Sequence of chain 9.C:
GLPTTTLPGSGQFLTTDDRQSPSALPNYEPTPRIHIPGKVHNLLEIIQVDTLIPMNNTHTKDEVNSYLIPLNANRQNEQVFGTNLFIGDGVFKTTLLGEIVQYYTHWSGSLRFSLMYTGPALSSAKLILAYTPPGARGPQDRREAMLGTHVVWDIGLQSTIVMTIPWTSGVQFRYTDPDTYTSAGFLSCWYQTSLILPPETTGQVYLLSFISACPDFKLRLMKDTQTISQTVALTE

The small molecule below binds the protein below.
Small molecule (SMILES): OCCOCOCc1cc(CCCCCOc2c(Cl)cc(C3=NCCO3)cc2Cl)on1

Sequence of chain 10.C:
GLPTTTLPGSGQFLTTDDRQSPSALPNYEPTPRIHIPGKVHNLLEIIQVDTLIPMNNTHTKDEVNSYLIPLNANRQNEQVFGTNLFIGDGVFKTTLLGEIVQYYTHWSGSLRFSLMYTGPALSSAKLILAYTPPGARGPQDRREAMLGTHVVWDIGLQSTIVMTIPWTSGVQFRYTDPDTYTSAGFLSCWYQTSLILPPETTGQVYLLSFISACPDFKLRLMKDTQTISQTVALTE

Sequence of chain 9.A:
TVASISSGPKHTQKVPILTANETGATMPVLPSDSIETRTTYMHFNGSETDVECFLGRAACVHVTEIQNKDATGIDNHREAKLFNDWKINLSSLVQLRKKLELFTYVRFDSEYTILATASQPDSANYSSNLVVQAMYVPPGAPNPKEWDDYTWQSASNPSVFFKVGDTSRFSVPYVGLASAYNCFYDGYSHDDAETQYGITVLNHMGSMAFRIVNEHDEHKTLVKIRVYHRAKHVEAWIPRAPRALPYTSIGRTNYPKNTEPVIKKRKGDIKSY

Binding-site contacts:
Ligand atom O1B contacts residue TYR152 of chain 9.A at 3.8 Å.
Ligand atom CL1 contacts residue VAL188 of chain 9.A at 3.5 Å.
Ligand atom C4A contacts residue PRO174 of chain 9.A at 3.3 Å (hydrophobic).
Ligand atom C5A contacts residue VAL176 of chain 9.A at 3.2 Å (hydrophobic).
Ligand atom C31 contacts residue ASN219 of chain 9.A at 3.8 Å.
Ligand atom C1C contacts residue TYR128 of chain 9.A at 3.5 Å (hydrophobic).
Ligand atom C4A contacts residue SER175 of chain 9.A at 3.8 Å.
Ligand atom C3 contacts residue LEU106 of chain 9.A at 3.4 Å (hydrophobic).
Ligand atom C6B contacts residue TYR152 of chain 9.A at 3.8 Å (hydrophobic).
Ligand atom C5A contacts residue ALA150 of chain 9.A at 3.2 Å (hydrophobic).
Ligand atom C5 contacts residue LEU106 of chain 9.A at 3.5 Å (hydrophobic).
Ligand atom CL2 contacts residue MET224 of chain 9.A at 2.9 Å.
Ligand atom C5A contacts residue PHE186 of chain 9.A at 3.5 Å (hydrophobic).
Ligand atom C3B contacts residue PHE186 of chain 9.A at 3.7 Å (hydrophobic).
Ligand atom C4A contacts residue VAL176 of chain 9.A at 3.7 Å (hydrophobic).
Ligand atom CL2 contacts residue ILE104 of chain 9.A at 3.1 Å.
Ligand atom C3C contacts residue ILE104 of chain 9.A at 3.6 Å (hydrophobic).
Ligand atom C6B contacts residue VAL188 of chain 9.A at 3.8 Å (hydrophobic).
Ligand atom C1B contacts residue VAL188 of chain 9.A at 3.8 Å (hydrophobic).
Ligand atom C31 contacts residue LEU106 of chain 9.A at 3.8 Å (hydrophobic).
Ligand atom C5C contacts residue VAL188 of chain 9.A at 2.9 Å (hydrophobic).
Ligand atom C1B contacts residue TYR152 of chain 9.A at 3.8 Å (hydrophobic).
Ligand atom N2 contacts residue MET221 of chain 9.A at 3.5 Å (h-bond).
Ligand atom CL1 contacts residue LEU25 of chain 9.C at 3.5 Å.
Ligand atom O1D contacts residue SER107 of chain 9.A at 3.2 Å.
Ligand atom C4B contacts residue PHE186 of chain 9.A at 3.4 Å (hydrophobic).
Ligand atom C2A contacts residue PHE186 of chain 9.A at 3.3 Å (hydrophobic).
Ligand atom O1A contacts residue ALA150 of chain 9.A at 3.8 Å.
Ligand atom O1A contacts residue PHE186 of chain 9.A at 2.9 Å.
Ligand atom C4C contacts residue TYR128 of chain 9.A at 3.5 Å (hydrophobic).
Ligand atom C5B contacts residue TYR152 of chain 9.A at 3.8 Å (hydrophobic).
Ligand atom N3A contacts residue ALA24 of chain 9.C at 3.6 Å.
Ligand atom O1 contacts residue MET221 of chain 9.A at 3.1 Å (h-bond).
Ligand atom C2D contacts residue SER107 of chain 9.A at 3.8 Å.
Ligand atom N3A contacts residue PRO174 of chain 9.A at 3.6 Å (h-bond).
Ligand atom C4 contacts residue LEU106 of chain 9.A at 2.5 Å (hydrophobic).
Ligand atom N2 contacts residue ASN219 of chain 9.A at 3.4 Å (h-bond).
Ligand atom C3D contacts residue LEU116 of chain 9.A at 3.6 Å (hydrophobic).
Ligand atom C3B contacts residue MET224 of chain 9.A at 3.4 Å (hydrophobic).
Ligand atom C2B contacts residue MET224 of chain 9.A at 3.6 Å (hydrophobic).